Sequence of chain 1.B:
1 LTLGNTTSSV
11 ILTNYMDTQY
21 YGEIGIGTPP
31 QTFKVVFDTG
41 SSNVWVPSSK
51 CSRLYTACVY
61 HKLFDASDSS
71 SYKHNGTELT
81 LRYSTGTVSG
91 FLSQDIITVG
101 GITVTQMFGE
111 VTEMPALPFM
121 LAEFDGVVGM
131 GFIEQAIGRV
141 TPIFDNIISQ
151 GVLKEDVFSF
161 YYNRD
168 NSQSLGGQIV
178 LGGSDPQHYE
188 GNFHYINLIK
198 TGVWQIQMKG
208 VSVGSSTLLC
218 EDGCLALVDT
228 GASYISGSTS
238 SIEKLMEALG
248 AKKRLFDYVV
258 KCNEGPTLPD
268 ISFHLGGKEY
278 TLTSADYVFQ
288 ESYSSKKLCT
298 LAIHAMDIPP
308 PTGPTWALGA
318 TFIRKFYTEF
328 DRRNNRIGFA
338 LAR

Binding-site contacts:
Ligand atom C1 contacts residue ASN75 of chain 1.B at 1.4 Å.
Ligand atom C7 contacts residue ASN75 of chain 1.B at 3.8 Å.
Ligand atom C3 contacts residue ASN75 of chain 1.B at 3.8 Å.
Ligand atom C5 contacts residue ASN75 of chain 1.B at 3.7 Å.
Ligand atom N2 contacts residue ASN75 of chain 1.B at 2.9 Å (h-bond).
Ligand atom C4 contacts residue ASN75 of chain 1.B at 4.3 Å.
Ligand atom C8 contacts residue ASN75 of chain 1.B at 3.3 Å.
Ligand atom O5 contacts residue ASN75 of chain 1.B at 2.5 Å (h-bond).
Ligand atom O7 contacts residue ASN75 of chain 1.B at 4.2 Å.
Ligand atom C2 contacts residue ASN75 of chain 1.B at 2.4 Å.
Ligand atom C1 contacts residue THR77 of chain 1.B at 4.0 Å.

The small molecule below binds the protein below.
Small molecule (SMILES): CC(=O)N[C@@H]1[C@@H](O)[C@H](O)[C@@H](CO)O[C@H]1O